The protein below binds the small molecule below.
Small molecule (SMILES): CC(=O)N[C@H]1[C@H](O[C@H]2[C@H](O)[C@@H](NC(C)=O)CO[C@@H]2CO)O[C@H](CO)[C@@H](O)[C@@H]1O

Sequence of chain 1.B:
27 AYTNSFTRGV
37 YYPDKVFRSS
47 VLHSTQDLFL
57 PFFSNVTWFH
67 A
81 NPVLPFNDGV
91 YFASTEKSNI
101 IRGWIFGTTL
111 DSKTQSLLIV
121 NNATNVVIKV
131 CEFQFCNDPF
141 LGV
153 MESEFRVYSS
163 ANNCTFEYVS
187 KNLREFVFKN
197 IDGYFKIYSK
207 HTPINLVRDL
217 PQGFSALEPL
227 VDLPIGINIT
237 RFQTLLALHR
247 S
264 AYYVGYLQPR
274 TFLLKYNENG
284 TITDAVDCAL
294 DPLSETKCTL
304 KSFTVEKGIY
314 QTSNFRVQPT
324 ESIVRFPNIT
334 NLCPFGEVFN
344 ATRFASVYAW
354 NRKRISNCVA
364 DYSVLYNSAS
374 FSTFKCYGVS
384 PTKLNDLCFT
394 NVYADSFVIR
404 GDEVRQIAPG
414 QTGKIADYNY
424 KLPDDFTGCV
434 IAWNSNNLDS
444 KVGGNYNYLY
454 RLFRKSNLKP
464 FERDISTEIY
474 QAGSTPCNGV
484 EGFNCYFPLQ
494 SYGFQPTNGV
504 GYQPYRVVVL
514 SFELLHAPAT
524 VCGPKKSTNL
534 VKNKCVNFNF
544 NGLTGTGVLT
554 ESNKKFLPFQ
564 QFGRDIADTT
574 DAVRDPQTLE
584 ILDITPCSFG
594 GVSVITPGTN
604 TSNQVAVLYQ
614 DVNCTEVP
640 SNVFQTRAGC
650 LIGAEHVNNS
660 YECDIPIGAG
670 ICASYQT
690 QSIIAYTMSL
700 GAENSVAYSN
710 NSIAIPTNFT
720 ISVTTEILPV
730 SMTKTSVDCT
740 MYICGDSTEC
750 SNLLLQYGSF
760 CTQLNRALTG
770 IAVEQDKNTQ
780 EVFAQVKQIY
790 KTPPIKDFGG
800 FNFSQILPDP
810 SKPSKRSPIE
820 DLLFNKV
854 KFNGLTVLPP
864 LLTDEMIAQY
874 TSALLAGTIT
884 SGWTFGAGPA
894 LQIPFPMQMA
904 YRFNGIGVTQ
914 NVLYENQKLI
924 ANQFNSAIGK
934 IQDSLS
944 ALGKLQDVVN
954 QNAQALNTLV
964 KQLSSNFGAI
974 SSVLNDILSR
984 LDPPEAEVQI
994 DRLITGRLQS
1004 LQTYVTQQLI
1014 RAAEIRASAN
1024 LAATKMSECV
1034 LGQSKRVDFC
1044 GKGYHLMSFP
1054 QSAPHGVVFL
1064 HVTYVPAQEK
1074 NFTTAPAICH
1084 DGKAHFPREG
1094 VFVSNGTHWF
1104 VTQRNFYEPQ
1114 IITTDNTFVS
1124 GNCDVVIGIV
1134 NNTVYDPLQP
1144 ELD

Binding-site contacts:
Ligand atom C7 contacts residue LEU922 of chain 1.B at 3.7 Å (hydrophobic).
Ligand atom O6 contacts residue LEU922 of chain 1.B at 3.9 Å.
Ligand atom C1 contacts residue GLN1071 of chain 1.B at 4.2 Å.
Ligand atom O6 contacts residue GLN926 of chain 1.B at 3.7 Å.
Ligand atom O7 contacts residue ASN717 of chain 1.B at 3.9 Å.
Ligand atom C1 contacts residue ASN717 of chain 1.B at 1.4 Å.
Ligand atom O5 contacts residue GLN1071 of chain 1.B at 4.2 Å.
Ligand atom O7 contacts residue LEU922 of chain 1.B at 3.8 Å.
Ligand atom C2 contacts residue ASN717 of chain 1.B at 2.5 Å.
Ligand atom C8 contacts residue LEU922 of chain 1.B at 3.6 Å (hydrophobic).
Ligand atom O5 contacts residue ASN717 of chain 1.B at 2.4 Å (h-bond).
Ligand atom C6 contacts residue LEU922 of chain 1.B at 4.2 Å (hydrophobic).
Ligand atom O4 contacts residue LEU922 of chain 1.B at 4.1 Å.
Ligand atom C3 contacts residue ASN717 of chain 1.B at 3.8 Å.
Ligand atom C5 contacts residue LEU922 of chain 1.B at 3.8 Å (hydrophobic).
Ligand atom C7 contacts residue ASN717 of chain 1.B at 3.6 Å.
Ligand atom N2 contacts residue ASN717 of chain 1.B at 2.9 Å (h-bond).
Ligand atom C4 contacts residue LEU922 of chain 1.B at 4.5 Å (hydrophobic).
Ligand atom C5 contacts residue ASN717 of chain 1.B at 3.7 Å.
Ligand atom C8 contacts residue ASN925 of chain 1.B at 4.3 Å.
Ligand atom C2 contacts residue GLN1071 of chain 1.B at 4.3 Å.
Ligand atom C4 contacts residue ASN717 of chain 1.B at 4.2 Å.
Ligand atom N2 contacts residue LEU922 of chain 1.B at 4.4 Å.